This small molecule binds to this protein.
Small molecule (SMILES): Cc1cn([C@H]2C[C@H](O[P](=O)(O)OC[C@H]3O[C@@H](n4cnc5c(=O)nc(N)[nH]c54)C[C@@H]3O)[C@@H](CO[P](=O)(O)O[C@H]3C[C@H](n4cnc5c(=O)nc(N)[nH]c54)O[C@@H]3CO[P](=O)(O)O[C@H]3C[C@H](n4ccc(N)nc4=O)O[C@@H]3CO[P](=O)(O)O[C@H]3C[C@H](n4cnc5c(=O)nc(N)[nH]c54)O[C@@H]3CO[P](=O)(O)O[C@H]3C[C@H](n4cnc5c(=O)nc(N)[nH]c54)O[C@@H]3CO[P](=O)(O)O[C@H]3C[C@H](n4cnc5c(N)ncnc54)O[C@@H]3COP(=O)=O)O2)c(=O)[nH]c1=O

Sequence of chain 1.B:
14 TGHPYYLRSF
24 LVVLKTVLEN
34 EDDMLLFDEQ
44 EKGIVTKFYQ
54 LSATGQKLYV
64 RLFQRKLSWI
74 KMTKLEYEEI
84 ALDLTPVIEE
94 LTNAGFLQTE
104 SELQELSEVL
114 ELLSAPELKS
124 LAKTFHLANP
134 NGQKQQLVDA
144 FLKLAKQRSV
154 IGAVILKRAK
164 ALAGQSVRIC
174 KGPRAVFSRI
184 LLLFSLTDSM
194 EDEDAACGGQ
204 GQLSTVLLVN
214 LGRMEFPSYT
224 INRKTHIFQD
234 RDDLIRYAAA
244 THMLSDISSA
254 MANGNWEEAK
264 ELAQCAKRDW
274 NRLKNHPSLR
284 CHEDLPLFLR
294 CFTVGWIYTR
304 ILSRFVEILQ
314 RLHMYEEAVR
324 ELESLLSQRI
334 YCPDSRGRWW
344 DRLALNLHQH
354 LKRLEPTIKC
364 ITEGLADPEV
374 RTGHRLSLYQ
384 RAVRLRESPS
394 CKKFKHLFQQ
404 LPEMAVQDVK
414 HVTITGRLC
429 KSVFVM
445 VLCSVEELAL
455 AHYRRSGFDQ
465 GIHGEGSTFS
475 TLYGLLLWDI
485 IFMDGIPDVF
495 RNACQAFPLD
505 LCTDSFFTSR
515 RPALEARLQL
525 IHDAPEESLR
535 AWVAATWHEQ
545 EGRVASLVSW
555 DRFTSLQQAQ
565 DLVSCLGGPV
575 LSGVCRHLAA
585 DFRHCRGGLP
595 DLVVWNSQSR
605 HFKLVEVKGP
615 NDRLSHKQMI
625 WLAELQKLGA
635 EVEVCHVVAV

Binding-site contacts:
Ligand atom C2' contacts residue ARG617 of chain 1.B at 3.3 Å.
Ligand atom P contacts residue ARG617 of chain 1.B at 4.1 Å.
Ligand atom P contacts residue ARG314 of chain 1.B at 3.2 Å.
Ligand atom O3' contacts residue HIS353 of chain 1.B at 3.9 Å.
Ligand atom C5' contacts residue ARG387 of chain 1.B at 3.8 Å.
Ligand atom O5' contacts residue LEU348 of chain 1.B at 3.7 Å.
Ligand atom C5' contacts residue GLN352 of chain 1.B at 3.6 Å.
Ligand atom P contacts residue HIS316 of chain 1.B at 4.1 Å.
Ligand atom OP1 contacts residue HIS316 of chain 1.B at 3.0 Å (h-bond).
Ligand atom C5' contacts residue LEU348 of chain 1.B at 4.1 Å (hydrophobic).
Ligand atom C3' contacts residue ARG617 of chain 1.B at 4.0 Å.
Ligand atom OP1 contacts residue ARG617 of chain 1.B at 3.7 Å.
Ligand atom P contacts residue ARG345 of chain 1.B at 3.7 Å.
Ligand atom P contacts residue ARG314 of chain 1.B at 3.5 Å.
Ligand atom OP1 contacts residue GLN352 of chain 1.B at 3.7 Å.
Ligand atom OP1 contacts residue ARG314 of chain 1.B at 3.4 Å.
Ligand atom OP1 contacts residue LEU348 of chain 1.B at 3.5 Å.
Ligand atom P contacts residue ARG384 of chain 1.B at 3.6 Å.
Ligand atom O5' contacts residue ARG314 of chain 1.B at 3.8 Å.
Ligand atom O5' contacts residue ARG387 of chain 1.B at 3.4 Å (salt-bridge).
Ligand atom OP1 contacts residue ARG345 of chain 1.B at 2.8 Å (salt-bridge).
Ligand atom OP2 contacts residue ARG314 of chain 1.B at 3.1 Å.
Ligand atom P contacts residue LEU348 of chain 1.B at 3.9 Å.
Ligand atom O3' contacts residue ARG314 of chain 1.B at 3.8 Å.
Ligand atom OP2 contacts residue ARG384 of chain 1.B at 3.6 Å (salt-bridge).
Ligand atom OP1 contacts residue ARG387 of chain 1.B at 4.0 Å.
Ligand atom OP1 contacts residue LEU348 of chain 1.B at 3.8 Å.
Ligand atom OP2 contacts residue ARG617 of chain 1.B at 2.8 Å (salt-bridge).
Ligand atom O3' contacts residue LEU348 of chain 1.B at 3.7 Å.
Ligand atom P contacts residue LEU348 of chain 1.B at 4.1 Å.
Ligand atom C5' contacts residue TYR318 of chain 1.B at 4.0 Å (hydrophobic).
Ligand atom OP2 contacts residue ARG345 of chain 1.B at 3.0 Å (salt-bridge).
Ligand atom OP2 contacts residue ARG314 of chain 1.B at 2.3 Å (salt-bridge).
Ligand atom OP1 contacts residue HIS353 of chain 1.B at 2.9 Å (h-bond).
Ligand atom C2' contacts residue ARG314 of chain 1.B at 4.1 Å.
Ligand atom P contacts residue HIS353 of chain 1.B at 4.0 Å.
Ligand atom C3' contacts residue ARG314 of chain 1.B at 3.5 Å.
Ligand atom OP1 contacts residue ARG314 of chain 1.B at 2.5 Å (salt-bridge).
Ligand atom OP1 contacts residue ARG384 of chain 1.B at 2.8 Å (salt-bridge).
Ligand atom OP2 contacts residue LEU348 of chain 1.B at 4.0 Å.